Sequence of chain 1.A:
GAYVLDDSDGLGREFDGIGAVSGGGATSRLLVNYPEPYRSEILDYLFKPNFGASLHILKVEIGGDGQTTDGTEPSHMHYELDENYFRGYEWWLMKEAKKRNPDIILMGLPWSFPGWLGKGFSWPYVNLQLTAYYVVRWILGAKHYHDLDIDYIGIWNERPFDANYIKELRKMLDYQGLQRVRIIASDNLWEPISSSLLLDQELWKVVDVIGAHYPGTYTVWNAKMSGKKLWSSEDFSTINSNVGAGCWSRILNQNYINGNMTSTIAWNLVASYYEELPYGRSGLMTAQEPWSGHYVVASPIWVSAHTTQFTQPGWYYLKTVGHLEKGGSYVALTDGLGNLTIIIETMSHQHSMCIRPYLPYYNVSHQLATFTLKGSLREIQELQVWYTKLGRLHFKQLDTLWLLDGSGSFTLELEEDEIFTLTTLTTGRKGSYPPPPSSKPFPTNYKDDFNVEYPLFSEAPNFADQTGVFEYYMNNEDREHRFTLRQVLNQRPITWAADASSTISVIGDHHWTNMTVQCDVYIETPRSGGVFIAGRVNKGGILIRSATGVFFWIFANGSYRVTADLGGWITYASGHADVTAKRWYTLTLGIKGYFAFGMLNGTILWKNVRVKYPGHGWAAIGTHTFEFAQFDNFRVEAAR

Binding-site contacts:
Ligand atom C3 contacts residue THR79 of chain 1.A at 4.0 Å.
Ligand atom C3 contacts residue TRP121 of chain 1.A at 4.0 Å (hydrophobic).
Ligand atom O6 contacts residue ARG366 of chain 1.A at 3.2 Å (salt-bridge).
Ligand atom C2 contacts residue GLU244 of chain 1.A at 3.3 Å.
Ligand atom O5 contacts residue GLU244 of chain 1.A at 3.6 Å.
Ligand atom O4 contacts residue THR79 of chain 1.A at 2.7 Å (h-bond).
Ligand atom O1 contacts residue GLU168 of chain 1.A at 2.4 Å (salt-bridge).
Ligand atom C6 contacts residue TYR289 of chain 1.A at 3.6 Å (hydrophobic).
Ligand atom O3 contacts residue TRP121 of chain 1.A at 3.0 Å (h-bond).
Ligand atom O2 contacts residue ASN167 of chain 1.A at 2.9 Å (h-bond).
Ligand atom C6 contacts residue TRP277 of chain 1.A at 3.8 Å (hydrophobic).
Ligand atom O3 contacts residue THR78 of chain 1.A at 3.7 Å.
Ligand atom C2 contacts residue TRP510 of chain 1.A at 3.9 Å (hydrophobic).
Ligand atom O4 contacts residue TRP510 of chain 1.A at 4.0 Å.
Ligand atom C4 contacts residue GLU244 of chain 1.A at 4.0 Å.
Ligand atom C6 contacts residue SER247 of chain 1.A at 3.2 Å.
Ligand atom O6 contacts residue SER247 of chain 1.A at 2.4 Å (h-bond).
Ligand atom C1 contacts residue TYR224 of chain 1.A at 3.9 Å (hydrophobic).
Ligand atom O2 contacts residue TRP121 of chain 1.A at 3.6 Å (h-bond).
Ligand atom C3 contacts residue GLU244 of chain 1.A at 3.3 Å.
Ligand atom O5 contacts residue TYR224 of chain 1.A at 3.8 Å.
Ligand atom C6 contacts residue TYR224 of chain 1.A at 4.0 Å (hydrophobic).
Ligand atom C5 contacts residue TYR224 of chain 1.A at 3.5 Å (hydrophobic).
Ligand atom O2 contacts residue GLU168 of chain 1.A at 3.7 Å.
Ligand atom O3 contacts residue THR79 of chain 1.A at 3.2 Å (h-bond).
Ligand atom C3 contacts residue TRP277 of chain 1.A at 4.0 Å (hydrophobic).
Ligand atom C1 contacts residue GLU244 of chain 1.A at 3.0 Å.
Ligand atom C3 contacts residue GLY34 of chain 1.A at 3.7 Å.
Ligand atom O6 contacts residue TYR289 of chain 1.A at 3.7 Å.
Ligand atom C4 contacts residue GLY34 of chain 1.A at 3.9 Å.
Ligand atom O6 contacts residue TYR224 of chain 1.A at 3.5 Å (h-bond).
Ligand atom C4 contacts residue TRP277 of chain 1.A at 3.8 Å (hydrophobic).
Ligand atom C1 contacts residue GLU168 of chain 1.A at 3.6 Å.
Ligand atom C4 contacts residue THR79 of chain 1.A at 3.6 Å.
Ligand atom C2 contacts residue GLU168 of chain 1.A at 4.0 Å.
Ligand atom C2 contacts residue ASN167 of chain 1.A at 4.0 Å.
Ligand atom C5 contacts residue GLU244 of chain 1.A at 3.5 Å.
Ligand atom O3 contacts residue TRP277 of chain 1.A at 3.8 Å.
Ligand atom O3 contacts residue GLY34 of chain 1.A at 2.6 Å (h-bond).
Ligand atom O2 contacts residue GLU244 of chain 1.A at 2.7 Å (salt-bridge).

This protein binds this small molecule.
Small molecule (SMILES): OC[C@H]1O[C@@H](O)[C@H](O)[C@@H](O)[C@H]1O